Sequence of chain 1.A:
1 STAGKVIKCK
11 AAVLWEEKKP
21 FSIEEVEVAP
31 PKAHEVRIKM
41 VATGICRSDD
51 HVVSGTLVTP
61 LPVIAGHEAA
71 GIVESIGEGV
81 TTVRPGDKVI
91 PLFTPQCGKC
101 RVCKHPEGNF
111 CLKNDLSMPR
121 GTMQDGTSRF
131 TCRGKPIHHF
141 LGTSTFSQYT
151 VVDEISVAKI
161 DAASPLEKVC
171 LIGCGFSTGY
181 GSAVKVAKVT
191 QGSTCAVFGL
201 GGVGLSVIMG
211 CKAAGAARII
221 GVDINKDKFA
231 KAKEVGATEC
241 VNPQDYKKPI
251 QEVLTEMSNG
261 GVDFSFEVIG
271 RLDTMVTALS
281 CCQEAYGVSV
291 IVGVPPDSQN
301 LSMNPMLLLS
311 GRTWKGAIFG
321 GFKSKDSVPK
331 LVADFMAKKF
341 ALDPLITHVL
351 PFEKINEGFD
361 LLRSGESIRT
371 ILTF

Binding-site contacts:
Ligand atom CI6 contacts residue GLU357 of chain 1.A at 2.7 Å.
Ligand atom CI6 contacts residue LEU350 of chain 1.A at 4.0 Å (hydrophobic).
Ligand atom CI2 contacts residue GLU357 of chain 1.A at 3.7 Å.
Ligand atom CI6 contacts residue LYS354 of chain 1.A at 2.6 Å.
Ligand atom CI5 contacts residue LEU350 of chain 1.A at 4.3 Å (hydrophobic).
Ligand atom CI5 contacts residue GLU357 of chain 1.A at 3.1 Å.
Ligand atom CI1 contacts residue LYS354 of chain 1.A at 1.3 Å.
Ligand atom CI3 contacts residue LYS354 of chain 1.A at 3.6 Å.
Ligand atom NI1 contacts residue LYS354 of chain 1.A at 2.2 Å (salt-bridge).
Ligand atom CI5 contacts residue LYS354 of chain 1.A at 4.0 Å.
Ligand atom CI2 contacts residue LEU350 of chain 1.A at 4.4 Å (hydrophobic).
Ligand atom NI2 contacts residue GLU357 of chain 1.A at 4.3 Å.
Ligand atom CI1 contacts residue GLU357 of chain 1.A at 4.1 Å.
Ligand atom CI2 contacts residue LYS354 of chain 1.A at 2.3 Å.

A protein and the small-molecule ligand that binds it are described below.
Small molecule (SMILES): N=C(N)c1ccncc1